Binding-site contacts:
Ligand atom S7 contacts residue CYS88 of chain 1.C at 3.4 Å (h-bond).
Ligand atom C2 contacts residue GLU87 of chain 1.C at 4.4 Å.
Ligand atom C3 contacts residue CYS88 of chain 1.C at 2.9 Å (hydrophobic).
Ligand atom O1 contacts residue GLU87 of chain 1.C at 4.1 Å.
Ligand atom C4 contacts residue CYS88 of chain 1.C at 4.2 Å (hydrophobic).
Ligand atom O1 contacts residue ARG84 of chain 1.C at 4.2 Å.
Ligand atom O1 contacts residue CYS88 of chain 1.C at 2.6 Å (h-bond).
Ligand atom O1 contacts residue TYR85 of chain 1.C at 3.7 Å.
Ligand atom C2 contacts residue TYR85 of chain 1.C at 4.3 Å (hydrophobic).
Ligand atom C2 contacts residue CYS88 of chain 1.C at 1.8 Å (hydrophobic).

A small-molecule ligand and the protein it binds are described below.
Small molecule (SMILES): O=Cc1cccs1

Sequence of chain 1.C:
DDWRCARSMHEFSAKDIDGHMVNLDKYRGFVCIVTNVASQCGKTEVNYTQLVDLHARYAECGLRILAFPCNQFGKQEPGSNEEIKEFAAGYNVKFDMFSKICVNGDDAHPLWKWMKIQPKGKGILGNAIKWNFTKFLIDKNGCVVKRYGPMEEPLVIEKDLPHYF